Sequence of chain 1.A:
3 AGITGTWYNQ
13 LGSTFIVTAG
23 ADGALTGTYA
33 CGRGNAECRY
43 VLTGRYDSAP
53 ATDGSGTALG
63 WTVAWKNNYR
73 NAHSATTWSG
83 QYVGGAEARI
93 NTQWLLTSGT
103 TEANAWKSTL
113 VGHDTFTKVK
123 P

Sequence of chain 3.A:
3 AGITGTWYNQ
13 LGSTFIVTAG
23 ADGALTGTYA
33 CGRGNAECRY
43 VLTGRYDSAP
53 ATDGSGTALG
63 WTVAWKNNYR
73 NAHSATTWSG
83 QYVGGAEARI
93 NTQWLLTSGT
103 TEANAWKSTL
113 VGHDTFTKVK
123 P

Binding-site contacts:
Ligand atom O contacts residue CYS33 of chain 3.A at 3.2 Å.
Ligand atom CZ contacts residue TRP96 of chain 3.A at 3.8 Å (hydrophobic).
Ligand atom C contacts residue CYS33 of chain 3.A at 3.8 Å (hydrophobic).
Ligand atom OE1 contacts residue LEU98 of chain 3.A at 3.6 Å.
Ligand atom CZ contacts residue TRP108 of chain 1.A at 3.4 Å (hydrophobic).
Ligand atom CB contacts residue TRP108 of chain 1.A at 3.7 Å (hydrophobic).
Ligand atom NE2 contacts residue THR78 of chain 3.A at 3.9 Å.
Ligand atom O contacts residue CYS33 of chain 3.A at 3.4 Å (h-bond).
Ligand atom NE2 contacts residue TRP80 of chain 3.A at 3.8 Å.
Ligand atom CB contacts residue TRP67 of chain 3.A at 3.6 Å (hydrophobic).
Ligand atom N contacts residue CYS33 of chain 3.A at 3.8 Å.
Ligand atom CD contacts residue THR78 of chain 3.A at 3.7 Å.
Ligand atom NE2 contacts residue SER76 of chain 3.A at 2.9 Å (h-bond).
Ligand atom CE1 contacts residue TRP67 of chain 3.A at 3.4 Å (hydrophobic).
Ligand atom NE2 contacts residue LEU98 of chain 3.A at 3.6 Å.
Ligand atom CD2 contacts residue TRP108 of chain 1.A at 3.4 Å (hydrophobic).
Ligand atom CG contacts residue TRP67 of chain 3.A at 3.9 Å (hydrophobic).
Ligand atom CE1 contacts residue TRP108 of chain 1.A at 3.4 Å (hydrophobic).
Ligand atom OE1 contacts residue ARG72 of chain 3.A at 3.1 Å (salt-bridge).
Ligand atom O contacts residue GLY34 of chain 3.A at 3.5 Å (h-bond).
Ligand atom CE2 contacts residue TRP108 of chain 1.A at 3.2 Å (hydrophobic).
Ligand atom OE2 contacts residue ARG72 of chain 3.A at 3.1 Å (salt-bridge).
Ligand atom CG contacts residue TYR42 of chain 3.A at 3.4 Å (hydrophobic).
Ligand atom O contacts residue ARG35 of chain 3.A at 3.0 Å (salt-bridge).
Ligand atom OE1 contacts residue THR78 of chain 3.A at 2.7 Å (h-bond).
Ligand atom CE1 contacts residue SER76 of chain 3.A at 3.9 Å.
Ligand atom CB contacts residue TYR42 of chain 3.A at 3.3 Å (hydrophobic).
Ligand atom CD contacts residue TRP80 of chain 3.A at 3.9 Å (hydrophobic).
Ligand atom CD1 contacts residue TRP108 of chain 1.A at 3.5 Å (hydrophobic).
Ligand atom O contacts residue SER15 of chain 3.A at 3.5 Å (h-bond).
Ligand atom CA contacts residue TRP108 of chain 1.A at 3.6 Å (hydrophobic).
Ligand atom NE2 contacts residue TRP96 of chain 3.A at 3.4 Å.
Ligand atom CD2 contacts residue SER76 of chain 3.A at 3.7 Å.
Ligand atom CD contacts residue ARG72 of chain 3.A at 3.5 Å.
Ligand atom CD contacts residue ARG72 of chain 3.A at 3.6 Å.
Ligand atom CG contacts residue TRP67 of chain 3.A at 3.8 Å (hydrophobic).
Ligand atom NE2 contacts residue TRP67 of chain 3.A at 3.6 Å.
Ligand atom CA contacts residue TRP67 of chain 3.A at 3.6 Å (hydrophobic).
Ligand atom CG contacts residue TRP108 of chain 1.A at 3.5 Å (hydrophobic).
Ligand atom N contacts residue TRP67 of chain 3.A at 4.0 Å.

The small molecule below binds the protein below.
Small molecule (SMILES): NCCCC[C@H](NC(=O)[C@H](CCC(=O)O)NC(=O)[C@H](Cc1ccccc1)NC(=O)[C@H](CCC(N)=O)NC(=O)[C@@H]1CCCN1C(=O)[C@H](Cc1cnc[nH]1)NC(=O)[C@@H](N)CO)C(N)=O